Sequence of chain 1.B:
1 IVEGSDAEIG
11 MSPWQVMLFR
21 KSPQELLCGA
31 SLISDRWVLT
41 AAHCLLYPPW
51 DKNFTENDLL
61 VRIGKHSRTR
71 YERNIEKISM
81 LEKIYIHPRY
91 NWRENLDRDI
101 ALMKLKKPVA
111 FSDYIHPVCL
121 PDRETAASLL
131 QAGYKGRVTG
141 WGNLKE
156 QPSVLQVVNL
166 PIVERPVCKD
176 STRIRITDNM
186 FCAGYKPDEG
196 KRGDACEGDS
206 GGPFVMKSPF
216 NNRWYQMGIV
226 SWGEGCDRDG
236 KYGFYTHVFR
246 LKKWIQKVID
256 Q

The small molecule below binds the protein below.
Small molecule (SMILES): CC(C)N1CCC(C(=O)Nc2c(OCCCO[C@@H]3O[C@H](CO)[C@@H](O)[C@H](O)[C@H]3O)cccc2OCc2cc(-c3ccc(Cl)s3)on2)CC1

Binding-site contacts:
Ligand atom C27 contacts residue GLU94 of chain 1.B at 3.6 Å.
Ligand atom O47 contacts residue GLU229 of chain 1.B at 3.2 Å (salt-bridge).
Ligand atom CL1 contacts residue TRP227 of chain 1.B at 3.5 Å.
Ligand atom C4 contacts residue ALA200 of chain 1.B at 3.6 Å (hydrophobic).
Ligand atom C6 contacts residue GLY228 of chain 1.B at 3.6 Å.
Ligand atom C17 contacts residue ARG233 of chain 1.B at 3.5 Å.
Ligand atom CL1 contacts residue VAL225 of chain 1.B at 3.5 Å.
Ligand atom CL1 contacts residue GLY238 of chain 1.B at 3.6 Å.
Ligand atom C18 contacts residue GLY230 of chain 1.B at 3.1 Å.
Ligand atom O45 contacts residue LYS236 of chain 1.B at 2.8 Å (salt-bridge).
Ligand atom CL1 contacts residue TYR240 of chain 1.B at 3.6 Å.
Ligand atom O32 contacts residue GLU229 of chain 1.B at 3.5 Å.
Ligand atom C24 contacts residue TYR47 of chain 1.B at 3.3 Å (hydrophobic).
Ligand atom C2 contacts residue ALA200 of chain 1.B at 3.6 Å (hydrophobic).
Ligand atom C2 contacts residue TRP227 of chain 1.B at 3.3 Å (hydrophobic).
Ligand atom C21 contacts residue GLY228 of chain 1.B at 3.6 Å.
Ligand atom C10 contacts residue GLY230 of chain 1.B at 3.5 Å.
Ligand atom C10 contacts residue GLY228 of chain 1.B at 3.8 Å.
Ligand atom S3 contacts residue VAL225 of chain 1.B at 3.6 Å.
Ligand atom C22 contacts residue GLY228 of chain 1.B at 3.6 Å.
Ligand atom S3 contacts residue GLY228 of chain 1.B at 3.7 Å.
Ligand atom C24 contacts residue DMS1 of chain 1.H at 3.6 Å.
Ligand atom C17 contacts residue GLY230 of chain 1.B at 3.4 Å.
Ligand atom O38 contacts residue ARG233 of chain 1.B at 2.8 Å (salt-bridge).
Ligand atom C30 contacts residue GLY228 of chain 1.B at 3.7 Å.
Ligand atom C19 contacts residue GLY230 of chain 1.B at 3.4 Å.
Ligand atom C19 contacts residue GLY228 of chain 1.B at 3.4 Å.
Ligand atom S3 contacts residue TRP227 of chain 1.B at 3.4 Å.
Ligand atom C2 contacts residue VAL225 of chain 1.B at 3.8 Å (hydrophobic).
Ligand atom C39 contacts residue ARG233 of chain 1.B at 3.7 Å.
Ligand atom N20 contacts residue GLY228 of chain 1.B at 2.6 Å (h-bond).
Ligand atom C5 contacts residue ALA200 of chain 1.B at 3.3 Å (hydrophobic).
Ligand atom O8 contacts residue DMS1 of chain 1.H at 3.7 Å.
Ligand atom C29 contacts residue TRP227 of chain 1.B at 3.6 Å (hydrophobic).
Ligand atom C28 contacts residue ILE179 of chain 1.B at 3.7 Å (hydrophobic).
Ligand atom CL1 contacts residue PHE239 of chain 1.B at 3.4 Å.
Ligand atom C40 contacts residue ARG233 of chain 1.B at 3.5 Å.
Ligand atom C4 contacts residue ASP199 of chain 1.B at 3.3 Å.
Ligand atom O32 contacts residue GLY230 of chain 1.B at 3.5 Å (h-bond).
Ligand atom N9 contacts residue GLU202 of chain 1.B at 3.5 Å.